Binding-site contacts:
Ligand atom C8 contacts residue ARG326 of chain 1.B at 3.3 Å.
Ligand atom C6 contacts residue ASN50 of chain 1.B at 3.9 Å.
Ligand atom C4 contacts residue ASN45 of chain 1.B at 4.2 Å.
Ligand atom C1 contacts residue THR47 of chain 1.B at 4.1 Å.
Ligand atom C8 contacts residue ASN45 of chain 1.B at 4.3 Å.
Ligand atom C5 contacts residue ASN50 of chain 1.B at 4.3 Å.
Ligand atom O6 contacts residue ARG53 of chain 1.B at 3.7 Å.
Ligand atom O5 contacts residue ASN45 of chain 1.B at 2.3 Å (h-bond).
Ligand atom C6 contacts residue GLU49 of chain 1.B at 3.7 Å.
Ligand atom C6 contacts residue THR47 of chain 1.B at 4.5 Å.
Ligand atom C3 contacts residue ASN45 of chain 1.B at 3.8 Å.
Ligand atom C8 contacts residue ASP324 of chain 1.B at 4.2 Å.
Ligand atom C7 contacts residue ARG326 of chain 1.B at 4.1 Å.
Ligand atom O6 contacts residue GLU49 of chain 1.B at 4.4 Å.
Ligand atom O5 contacts residue THR47 of chain 1.B at 4.1 Å.
Ligand atom C1 contacts residue ASN50 of chain 1.B at 3.9 Å.
Ligand atom N2 contacts residue ARG326 of chain 1.B at 4.3 Å.
Ligand atom O7 contacts residue ASN45 of chain 1.B at 3.5 Å (h-bond).
Ligand atom C5 contacts residue ASN45 of chain 1.B at 3.6 Å.
Ligand atom C1 contacts residue ASN45 of chain 1.B at 1.4 Å.
Ligand atom C6 contacts residue ARG53 of chain 1.B at 4.0 Å.
Ligand atom O6 contacts residue ASN50 of chain 1.B at 3.1 Å (h-bond).
Ligand atom O5 contacts residue ASN50 of chain 1.B at 3.3 Å (h-bond).
Ligand atom N2 contacts residue ASN45 of chain 1.B at 3.0 Å (h-bond).
Ligand atom C7 contacts residue ASN45 of chain 1.B at 3.6 Å.
Ligand atom C2 contacts residue ASN45 of chain 1.B at 2.5 Å.

A small-molecule ligand and the protein it binds are described below.
Small molecule (SMILES): CC(=O)N[C@@H]1[C@@H](O)[C@H](O)[C@@H](CO)O[C@H]1O

Sequence of chain 1.B:
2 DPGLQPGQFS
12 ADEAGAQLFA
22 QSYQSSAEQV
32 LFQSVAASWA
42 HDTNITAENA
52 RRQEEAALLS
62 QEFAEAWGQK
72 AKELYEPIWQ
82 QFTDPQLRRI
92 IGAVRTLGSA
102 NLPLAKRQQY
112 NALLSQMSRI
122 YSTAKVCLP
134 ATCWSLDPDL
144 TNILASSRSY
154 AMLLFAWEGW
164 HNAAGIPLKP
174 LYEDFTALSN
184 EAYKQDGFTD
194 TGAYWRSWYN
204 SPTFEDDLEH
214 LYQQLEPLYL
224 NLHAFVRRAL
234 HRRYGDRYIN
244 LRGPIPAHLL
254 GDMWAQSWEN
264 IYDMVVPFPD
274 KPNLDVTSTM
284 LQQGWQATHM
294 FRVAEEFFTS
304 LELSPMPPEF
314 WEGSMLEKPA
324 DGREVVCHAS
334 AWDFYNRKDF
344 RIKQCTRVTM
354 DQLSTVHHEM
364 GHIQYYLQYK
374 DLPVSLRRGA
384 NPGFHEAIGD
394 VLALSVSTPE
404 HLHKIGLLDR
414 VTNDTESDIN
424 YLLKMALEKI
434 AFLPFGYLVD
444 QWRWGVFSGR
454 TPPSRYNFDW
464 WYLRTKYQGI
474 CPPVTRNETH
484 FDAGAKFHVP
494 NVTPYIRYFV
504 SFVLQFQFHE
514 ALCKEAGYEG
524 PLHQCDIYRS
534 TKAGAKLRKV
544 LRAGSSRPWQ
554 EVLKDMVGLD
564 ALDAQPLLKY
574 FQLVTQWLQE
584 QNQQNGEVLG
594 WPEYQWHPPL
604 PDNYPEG